Binding-site contacts:
Ligand atom C7 contacts residue THR139 of chain 1.A at 3.5 Å.
Ligand atom C1 contacts residue PHE56 of chain 1.A at 3.9 Å (hydrophobic).
Ligand atom C2 contacts residue VAL30 of chain 1.A at 3.8 Å (hydrophobic).
Ligand atom O92 contacts residue PHE56 of chain 1.A at 3.7 Å.
Ligand atom C12 contacts residue PHE58 of chain 1.A at 4.1 Å (hydrophobic).
Ligand atom O91 contacts residue GLU69 of chain 1.A at 3.2 Å.
Ligand atom C17 contacts residue SER138 of chain 1.A at 4.0 Å.
Ligand atom O31 contacts residue TYR142 of chain 1.A at 3.5 Å.
Ligand atom C19 contacts residue GLN67 of chain 1.A at 3.7 Å.
Ligand atom C3 contacts residue LEU83 of chain 1.A at 3.9 Å (hydrophobic).
Ligand atom O71 contacts residue TYR98 of chain 1.A at 4.2 Å.
Ligand atom O91 contacts residue GLN67 of chain 1.A at 3.2 Å (h-bond).
Ligand atom C2 contacts residue PHE56 of chain 1.A at 4.0 Å (hydrophobic).
Ligand atom C18 contacts residue GLU69 of chain 1.A at 3.9 Å.
Ligand atom C1 contacts residue TYR142 of chain 1.A at 4.0 Å (hydrophobic).
Ligand atom C12 contacts residue ILE37 of chain 1.A at 4.0 Å (hydrophobic).
Ligand atom O72 contacts residue THR139 of chain 1.A at 2.7 Å (h-bond).
Ligand atom O31 contacts residue LEU83 of chain 1.A at 3.6 Å.
Ligand atom C11 contacts residue VAL38 of chain 1.A at 4.1 Å (hydrophobic).
Ligand atom C11 contacts residue PHE58 of chain 1.A at 4.2 Å (hydrophobic).
Ligand atom C18 contacts residue THR100 of chain 1.A at 3.8 Å.
Ligand atom C17 contacts residue LEU34 of chain 1.A at 4.1 Å (hydrophobic).
Ligand atom O71 contacts residue THR139 of chain 1.A at 3.4 Å (h-bond).
Ligand atom C18 contacts residue LEU83 of chain 1.A at 3.8 Å (hydrophobic).
Ligand atom C19 contacts residue PHE56 of chain 1.A at 3.8 Å (hydrophobic).
Ligand atom O92 contacts residue GLN67 of chain 1.A at 3.8 Å.
Ligand atom O71 contacts residue TYR90 of chain 1.A at 4.1 Å.
Ligand atom C11 contacts residue LEU34 of chain 1.A at 4.3 Å (hydrophobic).
Ligand atom O91 contacts residue PHE56 of chain 1.A at 3.6 Å.
Ligand atom C17 contacts residue MET141 of chain 1.A at 3.9 Å (hydrophobic).
Ligand atom C7 contacts residue THR100 of chain 1.A at 4.2 Å.
Ligand atom C17 contacts residue ILE37 of chain 1.A at 4.2 Å (hydrophobic).
Ligand atom C2 contacts residue TYR142 of chain 1.A at 3.7 Å (hydrophobic).
Ligand atom C14 contacts residue GLN67 of chain 1.A at 4.2 Å.
Ligand atom O71 contacts residue THR100 of chain 1.A at 3.9 Å.
Ligand atom C1 contacts residue VAL30 of chain 1.A at 3.8 Å (hydrophobic).
Ligand atom C12 contacts residue LEU34 of chain 1.A at 4.1 Å (hydrophobic).
Ligand atom C12 contacts residue VAL38 of chain 1.A at 4.1 Å (hydrophobic).
Ligand atom C9 contacts residue LEU34 of chain 1.A at 4.2 Å (hydrophobic).
Ligand atom O31 contacts residue PHE102 of chain 1.A at 3.4 Å.

The protein below binds the small molecule below.
Small molecule (SMILES): C=C1C[C@]23C[C@@]1(O)CC[C@H]2[C@@]12C=C[C@H](O)[C@@](C)(C(=O)O1)[C@H]2[C@@H]3C(=O)O

Sequence of chain 1.A:
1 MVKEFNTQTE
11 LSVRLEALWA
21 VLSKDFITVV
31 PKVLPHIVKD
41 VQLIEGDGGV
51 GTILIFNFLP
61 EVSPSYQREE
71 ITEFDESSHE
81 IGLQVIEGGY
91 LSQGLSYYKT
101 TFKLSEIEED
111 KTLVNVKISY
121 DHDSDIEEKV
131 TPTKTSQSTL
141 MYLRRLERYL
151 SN